Sequence of chain 1.A:
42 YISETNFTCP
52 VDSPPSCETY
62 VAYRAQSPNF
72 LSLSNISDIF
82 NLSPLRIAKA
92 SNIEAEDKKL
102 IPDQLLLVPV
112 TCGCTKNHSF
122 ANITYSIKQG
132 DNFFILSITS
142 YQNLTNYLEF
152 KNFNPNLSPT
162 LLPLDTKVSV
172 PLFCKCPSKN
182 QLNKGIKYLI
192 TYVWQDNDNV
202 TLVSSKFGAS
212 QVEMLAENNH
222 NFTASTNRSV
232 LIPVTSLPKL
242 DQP

This small molecule binds to this protein.
Small molecule (SMILES): CC(=O)N[C@H]1[C@H](O[C@H]2[C@H](O)[C@@H](NC(C)=O)CO[C@@H]2CO)O[C@H](CO)[C@@H](O)[C@@H]1O

Binding-site contacts:
Ligand atom O7 contacts residue ASN228 of chain 1.A at 3.0 Å (h-bond).
Ligand atom C7 contacts residue NAG2 of chain 1.D at 4.3 Å.
Ligand atom C4 contacts residue ASN228 of chain 1.A at 4.3 Å.
Ligand atom C5 contacts residue NAG2 of chain 1.D at 3.8 Å.
Ligand atom O5 contacts residue NAG1 of chain 1.D at 3.3 Å (h-bond).
Ligand atom N2 contacts residue ASN228 of chain 1.A at 2.9 Å (h-bond).
Ligand atom C8 contacts residue THR227 of chain 1.A at 3.8 Å.
Ligand atom O4 contacts residue BMA3 of chain 1.D at 2.6 Å (h-bond).
Ligand atom O5 contacts residue NAG2 of chain 1.D at 4.4 Å.
Ligand atom C3 contacts residue ASN228 of chain 1.A at 3.8 Å.
Ligand atom C1 contacts residue ASN228 of chain 1.A at 1.5 Å.
Ligand atom O3 contacts residue BMA3 of chain 1.D at 4.1 Å.
Ligand atom C3 contacts residue BMA3 of chain 1.D at 3.5 Å.
Ligand atom C1 contacts residue THR227 of chain 1.A at 4.5 Å.
Ligand atom C8 contacts residue ASN228 of chain 1.A at 4.3 Å.
Ligand atom C7 contacts residue ASN228 of chain 1.A at 3.1 Å.
Ligand atom C1 contacts residue NAG2 of chain 1.D at 4.5 Å.
Ligand atom C5 contacts residue NAG1 of chain 1.D at 3.9 Å.
Ligand atom N2 contacts residue THR227 of chain 1.A at 3.9 Å.
Ligand atom C2 contacts residue ASN228 of chain 1.A at 2.5 Å.
Ligand atom O5 contacts residue ASN228 of chain 1.A at 2.5 Å (h-bond).
Ligand atom C5 contacts residue BMA3 of chain 1.D at 3.6 Å.
Ligand atom C6 contacts residue NAG1 of chain 1.D at 3.4 Å.
Ligand atom C5 contacts residue ASN228 of chain 1.A at 3.8 Å.
Ligand atom O6 contacts residue NAG1 of chain 1.D at 3.8 Å.
Ligand atom C4 contacts residue BMA3 of chain 1.D at 3.4 Å.
Ligand atom O7 contacts residue NAG2 of chain 1.D at 3.4 Å.
Ligand atom C6 contacts residue NAG2 of chain 1.D at 4.5 Å.
Ligand atom C1 contacts residue NAG1 of chain 1.D at 4.3 Å.
Ligand atom C7 contacts residue THR227 of chain 1.A at 4.1 Å.
Ligand atom C6 contacts residue BMA3 of chain 1.D at 4.1 Å.
Ligand atom O7 contacts residue NAG1 of chain 1.D at 3.6 Å.
Ligand atom O4 contacts residue NAG2 of chain 1.D at 4.5 Å.